Sequence of chain 1.B:
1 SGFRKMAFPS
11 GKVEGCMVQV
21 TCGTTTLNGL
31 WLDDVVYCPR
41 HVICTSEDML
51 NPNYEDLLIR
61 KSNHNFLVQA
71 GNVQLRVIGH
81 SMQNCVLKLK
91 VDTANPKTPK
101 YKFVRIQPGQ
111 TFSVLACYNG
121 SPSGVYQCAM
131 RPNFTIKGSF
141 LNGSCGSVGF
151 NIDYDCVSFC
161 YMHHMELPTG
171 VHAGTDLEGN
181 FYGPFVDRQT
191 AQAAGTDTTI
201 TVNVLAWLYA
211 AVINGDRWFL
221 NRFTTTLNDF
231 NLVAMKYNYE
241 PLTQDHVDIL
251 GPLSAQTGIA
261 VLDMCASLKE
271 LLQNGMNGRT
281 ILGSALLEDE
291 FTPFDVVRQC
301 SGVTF

This small molecule binds to this protein.
Small molecule (SMILES): CC(C)NC(=O)CN1C[C@@H](C(=O)Nc2cncc3cc(F)ccc23)c2cc(Cl)ccc2C1=O

Binding-site contacts:
Ligand atom C10 contacts residue GLU166 of chain 1.B at 3.6 Å.
Ligand atom C19 contacts residue HIS164 of chain 1.B at 4.0 Å.
Ligand atom C9 contacts residue GLU166 of chain 1.B at 3.8 Å.
Ligand atom C10 contacts residue HIS163 of chain 1.B at 3.8 Å.
Ligand atom N3 contacts residue GLU166 of chain 1.B at 4.0 Å.
Ligand atom C21 contacts residue MET49 of chain 1.B at 3.9 Å (hydrophobic).
Ligand atom C18 contacts residue HIS164 of chain 1.B at 3.3 Å.
Ligand atom N3 contacts residue PHE140 of chain 1.B at 3.9 Å.
Ligand atom O1 contacts residue MET165 of chain 1.B at 3.3 Å.
Ligand atom C9 contacts residue CYS145 of chain 1.B at 3.8 Å (hydrophobic).
Ligand atom CL contacts residue MET165 of chain 1.B at 3.9 Å.
Ligand atom C20 contacts residue ARG188 of chain 1.B at 3.6 Å.
Ligand atom C12 contacts residue ASN142 of chain 1.B at 3.8 Å.
Ligand atom CL contacts residue ASP187 of chain 1.B at 3.4 Å.
Ligand atom C12 contacts residue GLU166 of chain 1.B at 3.6 Å.
Ligand atom C13 contacts residue ASN142 of chain 1.B at 3.9 Å.
Ligand atom C10 contacts residue SER144 of chain 1.B at 3.9 Å.
Ligand atom C19 contacts residue MET49 of chain 1.B at 3.6 Å (hydrophobic).
Ligand atom C contacts residue GLU166 of chain 1.B at 3.5 Å.
Ligand atom C9 contacts residue HIS163 of chain 1.B at 3.2 Å.
Ligand atom C21 contacts residue ARG188 of chain 1.B at 3.8 Å.
Ligand atom C20 contacts residue MET49 of chain 1.B at 3.5 Å (hydrophobic).
Ligand atom C12 contacts residue LEU141 of chain 1.B at 3.7 Å (hydrophobic).
Ligand atom C21 contacts residue GLN189 of chain 1.B at 3.9 Å.
Ligand atom C18 contacts residue MET165 of chain 1.B at 3.6 Å (hydrophobic).
Ligand atom C20 contacts residue MET165 of chain 1.B at 3.9 Å (hydrophobic).
Ligand atom CL contacts residue HIS41 of chain 1.B at 3.5 Å.
Ligand atom O1 contacts residue GLU166 of chain 1.B at 3.1 Å (salt-bridge).
Ligand atom C11 contacts residue LEU141 of chain 1.B at 3.8 Å (hydrophobic).
Ligand atom C9 contacts residue MET165 of chain 1.B at 4.0 Å (hydrophobic).
Ligand atom C12 contacts residue PHE140 of chain 1.B at 3.6 Å (hydrophobic).
Ligand atom C19 contacts residue MET165 of chain 1.B at 3.6 Å (hydrophobic).
Ligand atom C11 contacts residue GLU166 of chain 1.B at 3.9 Å.
Ligand atom CL contacts residue HIS164 of chain 1.B at 3.8 Å.
Ligand atom O2 contacts residue GLN189 of chain 1.B at 3.0 Å (h-bond).
Ligand atom N3 contacts residue SER144 of chain 1.B at 3.5 Å (h-bond).
Ligand atom C10 contacts residue PHE140 of chain 1.B at 3.6 Å (hydrophobic).
Ligand atom N3 contacts residue HIS163 of chain 1.B at 2.7 Å (h-bond).
Ligand atom C10 contacts residue LEU141 of chain 1.B at 3.7 Å (hydrophobic).
Ligand atom N2 contacts residue CYS145 of chain 1.B at 3.8 Å.

Sequence of chain 1.A:
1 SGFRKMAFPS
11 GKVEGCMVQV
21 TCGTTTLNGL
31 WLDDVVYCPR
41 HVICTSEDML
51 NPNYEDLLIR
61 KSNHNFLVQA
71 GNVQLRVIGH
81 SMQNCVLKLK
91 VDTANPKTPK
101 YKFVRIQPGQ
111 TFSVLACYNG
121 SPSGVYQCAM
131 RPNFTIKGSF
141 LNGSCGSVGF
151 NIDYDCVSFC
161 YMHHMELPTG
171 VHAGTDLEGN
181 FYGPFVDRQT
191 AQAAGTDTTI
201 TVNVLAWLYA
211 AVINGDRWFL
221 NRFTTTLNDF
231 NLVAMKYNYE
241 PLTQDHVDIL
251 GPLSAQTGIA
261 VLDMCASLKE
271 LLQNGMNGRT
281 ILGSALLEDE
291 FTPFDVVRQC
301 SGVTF